Sequence of chain 1.A:
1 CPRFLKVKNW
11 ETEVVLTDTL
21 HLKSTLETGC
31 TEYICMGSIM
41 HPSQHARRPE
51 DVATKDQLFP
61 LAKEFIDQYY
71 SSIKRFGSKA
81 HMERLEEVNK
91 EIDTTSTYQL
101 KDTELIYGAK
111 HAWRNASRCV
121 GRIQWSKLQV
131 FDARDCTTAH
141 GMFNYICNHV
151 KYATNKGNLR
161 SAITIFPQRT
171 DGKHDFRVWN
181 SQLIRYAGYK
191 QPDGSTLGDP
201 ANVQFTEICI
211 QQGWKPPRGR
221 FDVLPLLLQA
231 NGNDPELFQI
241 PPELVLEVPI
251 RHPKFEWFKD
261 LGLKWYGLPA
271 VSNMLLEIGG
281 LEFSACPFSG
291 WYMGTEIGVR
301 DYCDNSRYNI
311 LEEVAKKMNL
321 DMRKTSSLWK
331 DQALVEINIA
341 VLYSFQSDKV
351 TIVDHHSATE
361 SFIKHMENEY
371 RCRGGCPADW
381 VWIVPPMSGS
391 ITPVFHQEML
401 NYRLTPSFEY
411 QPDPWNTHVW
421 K

A small-molecule ligand and the protein it binds are described below.
Small molecule (SMILES): [H]/N=C(/Nc1ccc2c(ccn2C2CCNCC2)c1)c1cccs1

Binding-site contacts:
Ligand atom C06 contacts residue GLU296 of chain 1.A at 3.5 Å.
Ligand atom C15 contacts residue HEM1 of chain 1.C at 3.8 Å.
Ligand atom C12 contacts residue GLU296 of chain 1.A at 3.5 Å.
Ligand atom C25 contacts residue HEM1 of chain 1.C at 3.5 Å.
Ligand atom N19 contacts residue VAL271 of chain 1.A at 3.5 Å.
Ligand atom N08 contacts residue GLU296 of chain 1.A at 2.9 Å (salt-bridge).
Ligand atom C04 contacts residue PHE288 of chain 1.A at 3.5 Å (hydrophobic).
Ligand atom N08 contacts residue TRP291 of chain 1.A at 3.0 Å (h-bond).
Ligand atom C16 contacts residue HEM1 of chain 1.C at 3.5 Å.
Ligand atom N07 contacts residue GLU296 of chain 1.A at 2.5 Å (salt-bridge).
Ligand atom C17 contacts residue VAL271 of chain 1.A at 3.9 Å (hydrophobic).
Ligand atom C05 contacts residue PRO269 of chain 1.A at 4.0 Å (hydrophobic).
Ligand atom C23 contacts residue TYR410 of chain 1.A at 3.8 Å (hydrophobic).
Ligand atom C04 contacts residue SER289 of chain 1.A at 3.8 Å.
Ligand atom C14 contacts residue HEM1 of chain 1.C at 3.9 Å.
Ligand atom C04 contacts residue GLY290 of chain 1.A at 3.8 Å.
Ligand atom C05 contacts residue GLY290 of chain 1.A at 3.1 Å.
Ligand atom S01 contacts residue GLY290 of chain 1.A at 3.7 Å.
Ligand atom C13 contacts residue HEM1 of chain 1.C at 3.8 Å.
Ligand atom N08 contacts residue PRO269 of chain 1.A at 3.9 Å.
Ligand atom C18 contacts residue VAL271 of chain 1.A at 3.9 Å (hydrophobic).
Ligand atom C13 contacts residue GLN182 of chain 1.A at 3.8 Å.
Ligand atom C18 contacts residue HEM1 of chain 1.C at 3.7 Å.
Ligand atom S01 contacts residue HEM1 of chain 1.C at 3.2 Å.
Ligand atom C04 contacts residue PRO269 of chain 1.A at 3.4 Å (hydrophobic).
Ligand atom C05 contacts residue HEM1 of chain 1.C at 3.5 Å.
Ligand atom C15 contacts residue VAL271 of chain 1.A at 3.5 Å (hydrophobic).
Ligand atom N08 contacts residue HEM1 of chain 1.C at 3.7 Å.
Ligand atom C05 contacts residue SER289 of chain 1.A at 3.5 Å.
Ligand atom C17 contacts residue HEM1 of chain 1.C at 3.5 Å.
Ligand atom C03 contacts residue PRO269 of chain 1.A at 3.5 Å (hydrophobic).
Ligand atom C11 contacts residue HEM1 of chain 1.C at 3.8 Å.
Ligand atom C13 contacts residue VAL271 of chain 1.A at 3.7 Å (hydrophobic).
Ligand atom C05 contacts residue PHE288 of chain 1.A at 3.6 Å (hydrophobic).
Ligand atom C14 contacts residue VAL271 of chain 1.A at 3.3 Å (hydrophobic).
Ligand atom C02 contacts residue PRO269 of chain 1.A at 3.8 Å (hydrophobic).
Ligand atom C04 contacts residue VAL271 of chain 1.A at 3.9 Å (hydrophobic).
Ligand atom C11 contacts residue GLU296 of chain 1.A at 3.2 Å.
Ligand atom C06 contacts residue PRO269 of chain 1.A at 3.8 Å (hydrophobic).
Ligand atom C03 contacts residue VAL271 of chain 1.A at 3.6 Å (hydrophobic).